This small molecule binds to this protein.
Small molecule (SMILES): CC(=O)N[C@@H]1[C@@H](O)[C@H](O)[C@@H](CO)O[C@H]1O

Sequence of chain 14.F:
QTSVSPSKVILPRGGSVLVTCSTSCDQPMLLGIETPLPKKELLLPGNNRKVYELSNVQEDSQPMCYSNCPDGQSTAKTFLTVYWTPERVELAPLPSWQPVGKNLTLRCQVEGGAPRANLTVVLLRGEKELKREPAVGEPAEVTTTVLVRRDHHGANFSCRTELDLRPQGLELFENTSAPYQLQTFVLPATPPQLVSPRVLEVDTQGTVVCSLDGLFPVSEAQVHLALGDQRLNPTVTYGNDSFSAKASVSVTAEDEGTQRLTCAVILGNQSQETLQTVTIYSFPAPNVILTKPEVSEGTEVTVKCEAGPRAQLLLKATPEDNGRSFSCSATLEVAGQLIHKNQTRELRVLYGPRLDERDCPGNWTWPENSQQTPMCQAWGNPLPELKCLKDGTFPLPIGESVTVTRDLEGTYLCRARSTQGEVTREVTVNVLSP

Binding-site contacts:
Ligand atom C7 contacts residue ASN358 of chain 14.F at 3.4 Å.
Ligand atom C4 contacts residue ASN358 of chain 14.F at 4.2 Å.
Ligand atom O5 contacts residue ASN358 of chain 14.F at 2.4 Å (h-bond).
Ligand atom C5 contacts residue ASN358 of chain 14.F at 3.6 Å.
Ligand atom O7 contacts residue ASN358 of chain 14.F at 3.3 Å (h-bond).
Ligand atom O7 contacts residue SER345 of chain 14.F at 4.2 Å.
Ligand atom C2 contacts residue ASN358 of chain 14.F at 2.5 Å.
Ligand atom C1 contacts residue ASN358 of chain 14.F at 1.4 Å.
Ligand atom O7 contacts residue SER343 of chain 14.F at 4.3 Å.
Ligand atom N2 contacts residue ASN358 of chain 14.F at 2.9 Å (h-bond).
Ligand atom C3 contacts residue ASN358 of chain 14.F at 3.8 Å.